Sequence of chain 2.A:
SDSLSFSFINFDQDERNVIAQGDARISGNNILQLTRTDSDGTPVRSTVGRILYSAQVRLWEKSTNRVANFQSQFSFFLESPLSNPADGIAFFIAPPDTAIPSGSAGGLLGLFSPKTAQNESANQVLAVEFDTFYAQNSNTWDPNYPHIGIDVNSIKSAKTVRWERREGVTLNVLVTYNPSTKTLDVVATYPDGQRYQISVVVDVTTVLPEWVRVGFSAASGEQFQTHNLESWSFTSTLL

This small molecule binds to this protein.
Small molecule (SMILES): CO[C@H]1O[C@H](CO)[C@@H](O)[C@H](O[C@H]2O[C@H](CO)[C@@H](O)[C@H](O)[C@@H]2O)[C@@H]1O

Binding-site contacts:
Ligand atom C1 contacts residue GLU222 of chain 2.A at 3.9 Å.
Ligand atom O4 contacts residue SER138 of chain 2.A at 3.8 Å.
Ligand atom C3 contacts residue GLY107 of chain 2.A at 3.7 Å.
Ligand atom C6 contacts residue GLN223 of chain 2.A at 3.7 Å.
Ligand atom O2 contacts residue GLY221 of chain 2.A at 3.6 Å.
Ligand atom O6 contacts residue GLY221 of chain 2.A at 3.2 Å (h-bond).
Ligand atom C3 contacts residue SER138 of chain 2.A at 3.7 Å.
Ligand atom O6 contacts residue ALA86 of chain 2.A at 3.6 Å.
Ligand atom C1 contacts residue ASN137 of chain 2.A at 3.8 Å.
Ligand atom O4 contacts residue ASP87 of chain 2.A at 2.6 Å (salt-bridge).
Ligand atom O6 contacts residue GLN223 of chain 2.A at 3.1 Å (h-bond).
Ligand atom C5 contacts residue ASN137 of chain 2.A at 3.7 Å.
Ligand atom C4 contacts residue ASP87 of chain 2.A at 3.5 Å.
Ligand atom C4 contacts residue GLY107 of chain 2.A at 3.6 Å.
Ligand atom O2 contacts residue PHE133 of chain 2.A at 3.2 Å.
Ligand atom O5 contacts residue ASN137 of chain 2.A at 3.1 Å (h-bond).
Ligand atom O2 contacts residue ALA105 of chain 2.A at 3.9 Å.
Ligand atom O4 contacts residue ASN139 of chain 2.A at 2.9 Å (h-bond).
Ligand atom C5 contacts residue PHE133 of chain 2.A at 3.7 Å (hydrophobic).
Ligand atom C7 contacts residue GLU222 of chain 2.A at 3.5 Å.
Ligand atom C4 contacts residue ASN137 of chain 2.A at 3.5 Å.
Ligand atom O2 contacts residue GLY106 of chain 2.A at 3.9 Å.
Ligand atom O1 contacts residue GLU222 of chain 2.A at 3.6 Å.
Ligand atom O3 contacts residue GLY107 of chain 2.A at 2.7 Å (h-bond).
Ligand atom O5 contacts residue GLY221 of chain 2.A at 3.9 Å.
Ligand atom O4 contacts residue PHE133 of chain 2.A at 3.4 Å.
Ligand atom C5 contacts residue SER138 of chain 2.A at 4.0 Å.
Ligand atom O5 contacts residue GLU222 of chain 2.A at 3.0 Å (salt-bridge).
Ligand atom C6 contacts residue ASN137 of chain 2.A at 3.9 Å.
Ligand atom O6 contacts residue ASP87 of chain 2.A at 2.7 Å (salt-bridge).
Ligand atom O4 contacts residue GLY107 of chain 2.A at 3.2 Å (h-bond).
Ligand atom C2 contacts residue ASN137 of chain 2.A at 3.7 Å.
Ligand atom C6 contacts residue PHE133 of chain 2.A at 3.5 Å (hydrophobic).
Ligand atom O6 contacts residue GLU222 of chain 2.A at 3.1 Å (salt-bridge).
Ligand atom O3 contacts residue SER138 of chain 2.A at 3.4 Å (h-bond).
Ligand atom C6 contacts residue ASP87 of chain 2.A at 3.6 Å.
Ligand atom O2 contacts residue ASN137 of chain 2.A at 2.7 Å (h-bond).
Ligand atom O3 contacts residue GLY106 of chain 2.A at 3.5 Å.
Ligand atom C6 contacts residue GLU222 of chain 2.A at 3.9 Å.
Ligand atom O2 contacts residue SER138 of chain 2.A at 2.9 Å (h-bond).